Sequence of chain 1.T:
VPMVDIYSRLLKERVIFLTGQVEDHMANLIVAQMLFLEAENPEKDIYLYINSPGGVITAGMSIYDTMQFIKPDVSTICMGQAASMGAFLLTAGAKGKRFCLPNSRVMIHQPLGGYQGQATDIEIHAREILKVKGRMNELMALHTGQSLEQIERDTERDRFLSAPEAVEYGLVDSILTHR

Binding-site contacts:
Ligand atom C11 contacts residue GLY68 of chain 1.T at 4.1 Å.
Ligand atom N1 contacts residue SER97 of chain 1.T at 2.3 Å (h-bond).
Ligand atom C9 contacts residue PRO66 of chain 1.T at 3.9 Å (hydrophobic).
Ligand atom N2 contacts residue GLY67 of chain 1.T at 4.1 Å.
Ligand atom N1 contacts residue HIS122 of chain 1.T at 3.5 Å (h-bond).
Ligand atom C12 contacts residue GLY68 of chain 1.T at 3.7 Å.
Ligand atom C8 contacts residue PRO66 of chain 1.T at 3.9 Å (hydrophobic).
Ligand atom C16 contacts residue ILE70 of chain 1.T at 4.0 Å (hydrophobic).
Ligand atom C13 contacts residue GLY68 of chain 1.T at 3.6 Å.
Ligand atom C16 contacts residue PRO124 of chain 1.T at 4.1 Å (hydrophobic).
Ligand atom N2 contacts residue GLY68 of chain 1.T at 4.1 Å.
Ligand atom C16 contacts residue SER97 of chain 1.T at 3.2 Å.
Ligand atom C17 contacts residue GLY68 of chain 1.T at 3.6 Å.
Ligand atom C15 contacts residue GLY68 of chain 1.T at 3.9 Å.
Ligand atom C16 contacts residue MPD1 of chain 1.NC at 3.5 Å.
Ligand atom C16 contacts residue HIS122 of chain 1.T at 4.1 Å.
Ligand atom O3 contacts residue MET98 of chain 1.T at 3.5 Å (h-bond).
Ligand atom C14 contacts residue GLY68 of chain 1.T at 3.4 Å.
Ligand atom C15 contacts residue LEU125 of chain 1.T at 3.7 Å (hydrophobic).
Ligand atom O3 contacts residue GLY67 of chain 1.T at 3.2 Å.
Ligand atom C12 contacts residue SER97 of chain 1.T at 4.4 Å.
Ligand atom O3 contacts residue GLY68 of chain 1.T at 2.6 Å (h-bond).
Ligand atom C17 contacts residue MET98 of chain 1.T at 3.6 Å (hydrophobic).
Ligand atom C17 contacts residue SER97 of chain 1.T at 1.3 Å.
Ligand atom C15 contacts residue ILE70 of chain 1.T at 4.1 Å (hydrophobic).
Ligand atom N1 contacts residue MPD1 of chain 1.NC at 4.0 Å.
Ligand atom C13 contacts residue LEU125 of chain 1.T at 4.1 Å (hydrophobic).
Ligand atom C17 contacts residue HIS122 of chain 1.T at 3.6 Å.
Ligand atom C14 contacts residue LEU125 of chain 1.T at 4.0 Å (hydrophobic).
Ligand atom O3 contacts residue SER97 of chain 1.T at 2.3 Å (h-bond).
Ligand atom O1 contacts residue GLN34 of chain 1.T at 4.0 Å.
Ligand atom C14 contacts residue SER97 of chain 1.T at 3.6 Å.
Ligand atom C6 contacts residue PRO66 of chain 1.T at 3.2 Å (hydrophobic).
Ligand atom C17 contacts residue GLY67 of chain 1.T at 4.1 Å.
Ligand atom C16 contacts residue GLY68 of chain 1.T at 4.2 Å.
Ligand atom N2 contacts residue PRO66 of chain 1.T at 4.2 Å.
Ligand atom N1 contacts residue GLY68 of chain 1.T at 3.8 Å.
Ligand atom C17 contacts residue MPD1 of chain 1.NC at 4.0 Å.
Ligand atom C16 contacts residue LEU125 of chain 1.T at 4.0 Å (hydrophobic).
Ligand atom C15 contacts residue SER97 of chain 1.T at 4.3 Å.

This protein binds this small molecule.
Small molecule (SMILES): CC[C@H](O)/C=C/C=C(C)/C=C/C(=O)NC(=O)/C=C/C1=CCN1C(=O)O